This small molecule binds to this protein.
Small molecule (SMILES): CC(=O)N[C@H]1[C@H](O[C@H]2[C@H](O)[C@@H](NC(C)=O)CO[C@@H]2CO[C@@H]2O[C@@H](C)[C@@H](O)[C@@H](O)[C@@H]2O)O[C@H](CO)[C@@H](O[C@@H]2O[C@H](CO)[C@@H](O)[C@H](O[C@@H]3O[C@H](CO)[C@@H](O)[C@H](O)[C@@H]3O)[C@@H]2O)[C@@H]1O

Binding-site contacts:
Ligand atom C1 contacts residue TRP138 of chain 2.E at 3.9 Å (hydrophobic).
Ligand atom C4 contacts residue ASN120 of chain 2.E at 4.2 Å.
Ligand atom C3 contacts residue ASN120 of chain 2.E at 3.9 Å.
Ligand atom O4 contacts residue TRP138 of chain 2.E at 3.1 Å.
Ligand atom O5 contacts residue ASN120 of chain 2.E at 4.0 Å.
Ligand atom C7 contacts residue TRP138 of chain 2.E at 4.3 Å (hydrophobic).
Ligand atom O5 contacts residue ASN120 of chain 2.E at 2.4 Å (h-bond).
Ligand atom C5 contacts residue ASN120 of chain 2.E at 3.9 Å.
Ligand atom C2 contacts residue TRP138 of chain 2.E at 3.8 Å (hydrophobic).
Ligand atom N2 contacts residue TRP138 of chain 2.E at 3.7 Å.
Ligand atom O3 contacts residue TRP138 of chain 2.E at 3.5 Å.
Ligand atom C8 contacts residue ASN120 of chain 2.E at 4.1 Å.
Ligand atom C2 contacts residue ASN120 of chain 2.E at 2.6 Å.
Ligand atom O7 contacts residue TRP138 of chain 2.E at 3.8 Å.
Ligand atom N2 contacts residue ASN120 of chain 2.E at 3.0 Å (h-bond).
Ligand atom C8 contacts residue TRP138 of chain 2.E at 4.0 Å (hydrophobic).
Ligand atom C8 contacts residue GLY119 of chain 2.E at 3.9 Å.
Ligand atom C3 contacts residue TRP138 of chain 2.E at 2.9 Å (hydrophobic).
Ligand atom C1 contacts residue ASN120 of chain 2.E at 1.4 Å.
Ligand atom C5 contacts residue TRP138 of chain 2.E at 3.5 Å (hydrophobic).
Ligand atom C5 contacts residue ASN120 of chain 2.E at 3.6 Å.
Ligand atom C7 contacts residue ASN120 of chain 2.E at 3.8 Å.
Ligand atom O7 contacts residue ASN120 of chain 2.E at 4.4 Å.
Ligand atom O5 contacts residue TRP138 of chain 2.E at 4.3 Å.
Ligand atom C6 contacts residue ASN120 of chain 2.E at 3.0 Å.
Ligand atom C4 contacts residue TRP138 of chain 2.E at 3.3 Å (hydrophobic).

Sequence of chain 2.E:
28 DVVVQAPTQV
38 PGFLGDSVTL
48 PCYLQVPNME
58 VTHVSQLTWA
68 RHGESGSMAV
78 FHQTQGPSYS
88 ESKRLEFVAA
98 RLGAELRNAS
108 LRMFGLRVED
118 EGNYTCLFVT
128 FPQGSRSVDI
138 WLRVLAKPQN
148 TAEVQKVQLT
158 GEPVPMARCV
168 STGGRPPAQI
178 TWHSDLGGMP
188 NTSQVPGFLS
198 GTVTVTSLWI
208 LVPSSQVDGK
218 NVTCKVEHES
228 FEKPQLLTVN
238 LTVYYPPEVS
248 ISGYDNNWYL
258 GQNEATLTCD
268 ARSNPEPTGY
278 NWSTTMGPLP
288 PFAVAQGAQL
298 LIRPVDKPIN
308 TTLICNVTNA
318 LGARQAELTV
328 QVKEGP